This protein binds this small molecule.
Small molecule (SMILES): CC(=O)N[C@H]1[C@H](O[C@H]2[C@H](O)[C@@H](NC(C)=O)CO[C@@H]2CO)O[C@H](CO)[C@@H](O)[C@@H]1O

Sequence of chain 1.C:
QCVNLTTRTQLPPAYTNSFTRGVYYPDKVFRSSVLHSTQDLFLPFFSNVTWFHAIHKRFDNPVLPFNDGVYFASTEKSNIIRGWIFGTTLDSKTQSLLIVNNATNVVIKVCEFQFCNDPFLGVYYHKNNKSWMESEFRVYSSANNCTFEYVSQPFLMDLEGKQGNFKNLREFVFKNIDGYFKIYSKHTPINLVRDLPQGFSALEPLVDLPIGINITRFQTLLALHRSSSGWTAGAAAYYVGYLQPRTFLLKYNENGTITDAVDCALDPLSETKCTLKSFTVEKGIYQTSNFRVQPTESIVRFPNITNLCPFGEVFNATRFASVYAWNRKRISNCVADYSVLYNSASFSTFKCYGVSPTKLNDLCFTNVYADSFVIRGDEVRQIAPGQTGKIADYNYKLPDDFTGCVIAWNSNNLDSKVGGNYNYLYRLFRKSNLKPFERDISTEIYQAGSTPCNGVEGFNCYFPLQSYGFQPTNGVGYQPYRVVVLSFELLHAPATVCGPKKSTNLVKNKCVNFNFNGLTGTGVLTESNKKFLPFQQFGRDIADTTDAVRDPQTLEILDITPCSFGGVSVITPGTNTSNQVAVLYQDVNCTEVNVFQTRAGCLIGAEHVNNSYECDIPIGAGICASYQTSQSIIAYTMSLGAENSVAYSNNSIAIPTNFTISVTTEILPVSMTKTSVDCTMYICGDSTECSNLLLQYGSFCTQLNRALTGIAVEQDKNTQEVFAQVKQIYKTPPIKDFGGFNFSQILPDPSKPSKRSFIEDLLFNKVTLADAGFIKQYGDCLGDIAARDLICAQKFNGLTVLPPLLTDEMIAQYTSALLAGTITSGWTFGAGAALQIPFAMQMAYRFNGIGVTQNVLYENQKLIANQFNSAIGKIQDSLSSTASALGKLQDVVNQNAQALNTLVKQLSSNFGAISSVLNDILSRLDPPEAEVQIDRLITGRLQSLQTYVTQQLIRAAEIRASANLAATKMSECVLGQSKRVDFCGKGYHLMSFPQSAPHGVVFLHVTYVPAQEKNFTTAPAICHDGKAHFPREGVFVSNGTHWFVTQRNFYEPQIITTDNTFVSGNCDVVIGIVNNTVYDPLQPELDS

Binding-site contacts:
Ligand atom C5 contacts residue ASN125 of chain 1.C at 3.3 Å.
Ligand atom O6 contacts residue ASN122 of chain 1.C at 4.4 Å.
Ligand atom C7 contacts residue THR124 of chain 1.C at 4.5 Å.
Ligand atom C8 contacts residue VAL171 of chain 1.C at 4.0 Å (hydrophobic).
Ligand atom C6 contacts residue VAL171 of chain 1.C at 4.2 Å (hydrophobic).
Ligand atom O6 contacts residue VAL127 of chain 1.C at 4.2 Å.
Ligand atom N2 contacts residue THR124 of chain 1.C at 3.6 Å.
Ligand atom C5 contacts residue THR124 of chain 1.C at 4.4 Å.
Ligand atom C5 contacts residue ASN122 of chain 1.C at 3.6 Å.
Ligand atom C3 contacts residue ASN122 of chain 1.C at 3.7 Å.
Ligand atom O7 contacts residue GLU154 of chain 1.C at 3.1 Å (salt-bridge).
Ligand atom O5 contacts residue THR124 of chain 1.C at 3.8 Å.
Ligand atom C4 contacts residue ASN122 of chain 1.C at 4.0 Å.
Ligand atom C1 contacts residue THR124 of chain 1.C at 2.9 Å.
Ligand atom O5 contacts residue ASN122 of chain 1.C at 2.3 Å (h-bond).
Ligand atom C2 contacts residue THR124 of chain 1.C at 4.0 Å.
Ligand atom C2 contacts residue ASN122 of chain 1.C at 2.3 Å.
Ligand atom N2 contacts residue ASN122 of chain 1.C at 2.9 Å (h-bond).
Ligand atom C8 contacts residue GLU154 of chain 1.C at 4.2 Å.
Ligand atom O6 contacts residue ASN125 of chain 1.C at 4.4 Å.
Ligand atom C7 contacts residue GLU154 of chain 1.C at 3.8 Å.
Ligand atom C1 contacts residue ASN122 of chain 1.C at 1.5 Å.
Ligand atom O7 contacts residue ASN122 of chain 1.C at 2.9 Å (h-bond).
Ligand atom C7 contacts residue ASN122 of chain 1.C at 3.2 Å.
Ligand atom O5 contacts residue ASN125 of chain 1.C at 3.6 Å (h-bond).
Ligand atom C6 contacts residue ASN125 of chain 1.C at 3.2 Å.
Ligand atom C1 contacts residue ASN125 of chain 1.C at 4.0 Å.